Binding-site contacts:
Ligand atom O7 contacts residue ASN709 of chain 1.C at 3.0 Å (h-bond).
Ligand atom C8 contacts residue GLY1131 of chain 1.C at 3.5 Å.
Ligand atom C1 contacts residue ASP796 of chain 1.A at 3.6 Å.
Ligand atom O5 contacts residue ASN709 of chain 1.C at 2.4 Å (h-bond).
Ligand atom N2 contacts residue ASN709 of chain 1.C at 2.8 Å (h-bond).
Ligand atom C8 contacts residue ILE1130 of chain 1.C at 4.3 Å (hydrophobic).
Ligand atom C5 contacts residue ASN709 of chain 1.C at 3.7 Å.
Ligand atom C7 contacts residue ASN709 of chain 1.C at 3.1 Å.
Ligand atom O5 contacts residue ASP796 of chain 1.A at 3.2 Å (salt-bridge).
Ligand atom C8 contacts residue ASN709 of chain 1.C at 4.2 Å.
Ligand atom C2 contacts residue ASN709 of chain 1.C at 2.4 Å.
Ligand atom C4 contacts residue ASN709 of chain 1.C at 4.2 Å.
Ligand atom C1 contacts residue ASN709 of chain 1.C at 1.4 Å.
Ligand atom C3 contacts residue ASN709 of chain 1.C at 3.7 Å.

The small molecule below binds the protein below.
Small molecule (SMILES): CC(=O)N[C@@H]1[C@@H](O)[C@H](O)[C@@H](CO)O[C@H]1O

Sequence of chain 1.C:
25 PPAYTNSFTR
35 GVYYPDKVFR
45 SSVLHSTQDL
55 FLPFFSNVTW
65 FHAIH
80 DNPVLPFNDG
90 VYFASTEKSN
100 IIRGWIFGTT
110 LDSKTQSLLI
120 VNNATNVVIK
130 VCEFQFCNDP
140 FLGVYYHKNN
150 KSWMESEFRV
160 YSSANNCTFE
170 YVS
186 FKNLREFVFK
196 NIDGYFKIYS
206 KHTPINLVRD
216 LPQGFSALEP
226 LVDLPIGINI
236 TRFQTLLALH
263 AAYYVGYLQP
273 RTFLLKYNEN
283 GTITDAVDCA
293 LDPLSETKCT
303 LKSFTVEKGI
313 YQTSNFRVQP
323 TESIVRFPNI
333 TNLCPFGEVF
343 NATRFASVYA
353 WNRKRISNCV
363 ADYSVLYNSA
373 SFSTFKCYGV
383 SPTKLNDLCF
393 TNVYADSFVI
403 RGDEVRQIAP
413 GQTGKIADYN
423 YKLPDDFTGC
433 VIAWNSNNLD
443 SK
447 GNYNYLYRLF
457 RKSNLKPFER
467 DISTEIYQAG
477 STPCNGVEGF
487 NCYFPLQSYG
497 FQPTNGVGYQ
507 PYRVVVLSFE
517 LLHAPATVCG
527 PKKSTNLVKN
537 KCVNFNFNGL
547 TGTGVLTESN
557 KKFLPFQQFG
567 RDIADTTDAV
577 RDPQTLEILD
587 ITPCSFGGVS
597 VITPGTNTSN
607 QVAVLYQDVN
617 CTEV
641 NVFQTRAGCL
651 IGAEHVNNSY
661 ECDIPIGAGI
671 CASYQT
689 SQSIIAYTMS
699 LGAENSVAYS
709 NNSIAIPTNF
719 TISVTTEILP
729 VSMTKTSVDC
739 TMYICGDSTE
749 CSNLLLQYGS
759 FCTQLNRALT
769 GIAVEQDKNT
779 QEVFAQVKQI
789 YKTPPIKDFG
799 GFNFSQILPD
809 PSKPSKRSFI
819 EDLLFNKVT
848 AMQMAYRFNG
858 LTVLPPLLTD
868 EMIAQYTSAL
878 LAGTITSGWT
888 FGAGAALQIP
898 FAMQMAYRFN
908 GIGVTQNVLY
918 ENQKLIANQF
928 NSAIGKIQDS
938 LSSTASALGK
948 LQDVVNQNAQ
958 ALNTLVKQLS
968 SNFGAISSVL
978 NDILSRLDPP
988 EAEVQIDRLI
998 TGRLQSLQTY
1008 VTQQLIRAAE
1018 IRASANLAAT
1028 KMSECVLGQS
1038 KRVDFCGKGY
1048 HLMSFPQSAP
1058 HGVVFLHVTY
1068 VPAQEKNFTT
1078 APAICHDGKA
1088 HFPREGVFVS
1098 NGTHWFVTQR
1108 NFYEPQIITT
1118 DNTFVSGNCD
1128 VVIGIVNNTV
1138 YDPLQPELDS

Sequence of chain 1.A:
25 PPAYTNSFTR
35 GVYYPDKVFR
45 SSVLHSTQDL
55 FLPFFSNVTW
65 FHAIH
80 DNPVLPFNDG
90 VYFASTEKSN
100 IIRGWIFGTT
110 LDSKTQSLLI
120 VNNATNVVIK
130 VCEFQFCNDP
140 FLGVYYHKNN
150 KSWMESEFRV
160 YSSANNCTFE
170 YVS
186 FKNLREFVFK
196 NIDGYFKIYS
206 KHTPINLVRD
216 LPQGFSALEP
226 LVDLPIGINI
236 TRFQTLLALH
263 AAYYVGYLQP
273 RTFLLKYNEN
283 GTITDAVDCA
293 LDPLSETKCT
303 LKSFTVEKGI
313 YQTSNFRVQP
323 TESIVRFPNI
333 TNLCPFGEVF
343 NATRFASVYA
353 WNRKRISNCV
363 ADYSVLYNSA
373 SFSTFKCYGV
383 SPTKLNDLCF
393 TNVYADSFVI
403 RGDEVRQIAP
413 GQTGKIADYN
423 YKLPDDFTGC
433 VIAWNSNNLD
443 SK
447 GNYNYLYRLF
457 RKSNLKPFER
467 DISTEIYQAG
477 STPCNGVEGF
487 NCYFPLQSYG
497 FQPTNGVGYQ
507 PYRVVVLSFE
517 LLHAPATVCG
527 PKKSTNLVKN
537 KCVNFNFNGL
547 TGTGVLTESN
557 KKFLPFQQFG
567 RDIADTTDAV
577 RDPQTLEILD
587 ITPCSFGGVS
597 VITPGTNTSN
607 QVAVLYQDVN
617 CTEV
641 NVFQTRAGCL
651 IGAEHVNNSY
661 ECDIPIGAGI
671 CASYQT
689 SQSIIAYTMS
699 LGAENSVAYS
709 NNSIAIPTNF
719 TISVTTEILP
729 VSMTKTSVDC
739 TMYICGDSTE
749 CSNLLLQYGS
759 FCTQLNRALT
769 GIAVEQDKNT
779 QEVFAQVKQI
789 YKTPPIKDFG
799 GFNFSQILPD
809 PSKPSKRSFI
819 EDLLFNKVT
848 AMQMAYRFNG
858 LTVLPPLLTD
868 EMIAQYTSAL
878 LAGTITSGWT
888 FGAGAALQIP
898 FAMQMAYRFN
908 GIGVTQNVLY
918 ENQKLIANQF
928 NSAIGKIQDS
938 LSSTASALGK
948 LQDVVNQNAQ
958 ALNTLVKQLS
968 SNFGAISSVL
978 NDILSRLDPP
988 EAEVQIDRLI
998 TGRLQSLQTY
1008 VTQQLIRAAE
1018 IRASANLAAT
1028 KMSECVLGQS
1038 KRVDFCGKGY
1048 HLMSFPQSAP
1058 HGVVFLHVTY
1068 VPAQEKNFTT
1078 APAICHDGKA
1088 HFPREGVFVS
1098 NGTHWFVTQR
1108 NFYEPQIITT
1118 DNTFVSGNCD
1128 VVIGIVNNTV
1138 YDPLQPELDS